Sequence of chain 1.A:
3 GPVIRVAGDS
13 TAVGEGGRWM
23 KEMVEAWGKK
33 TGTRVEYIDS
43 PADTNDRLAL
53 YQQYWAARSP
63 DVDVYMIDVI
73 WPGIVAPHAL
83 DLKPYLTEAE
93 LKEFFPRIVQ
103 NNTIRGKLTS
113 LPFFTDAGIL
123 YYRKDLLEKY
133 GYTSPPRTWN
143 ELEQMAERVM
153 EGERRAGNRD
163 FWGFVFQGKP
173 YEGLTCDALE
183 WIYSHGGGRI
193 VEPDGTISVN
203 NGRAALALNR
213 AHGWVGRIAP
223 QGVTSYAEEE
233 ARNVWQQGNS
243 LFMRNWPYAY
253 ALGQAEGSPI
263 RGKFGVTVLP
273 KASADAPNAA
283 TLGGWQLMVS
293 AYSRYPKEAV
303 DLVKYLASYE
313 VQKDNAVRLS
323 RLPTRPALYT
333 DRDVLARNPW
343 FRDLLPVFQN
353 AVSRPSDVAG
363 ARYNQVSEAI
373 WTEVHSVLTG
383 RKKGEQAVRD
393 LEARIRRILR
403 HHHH

A protein and the small-molecule ligand that binds it are described below.
Small molecule (SMILES): OC[C@H]1O[C@H](O)[C@H](O)[C@@H](O)[C@@H]1O

Binding-site contacts:
Ligand atom O2 contacts residue TRP287 of chain 1.A at 3.1 Å (h-bond).
Ligand atom O4 contacts residue THR46 of chain 1.A at 3.6 Å.
Ligand atom O6 contacts residue GLU230 of chain 1.A at 2.7 Å (salt-bridge).
Ligand atom C2 contacts residue TRP248 of chain 1.A at 3.8 Å (hydrophobic).
Ligand atom C4 contacts residue TRP248 of chain 1.A at 4.0 Å (hydrophobic).
Ligand atom O2 contacts residue ASP118 of chain 1.A at 2.7 Å (salt-bridge).
Ligand atom C6 contacts residue GLY175 of chain 1.A at 3.7 Å.
Ligand atom C4 contacts residue ARG356 of chain 1.A at 3.6 Å.
Ligand atom O4 contacts residue GLU174 of chain 1.A at 3.7 Å.
Ligand atom O1 contacts residue TRP287 of chain 1.A at 3.1 Å (h-bond).
Ligand atom C5 contacts residue THR46 of chain 1.A at 4.0 Å.
Ligand atom C2 contacts residue TRP287 of chain 1.A at 3.8 Å (hydrophobic).
Ligand atom O3 contacts residue ASP70 of chain 1.A at 2.6 Å (salt-bridge).
Ligand atom C1 contacts residue ASP118 of chain 1.A at 3.8 Å.
Ligand atom O2 contacts residue GLY285 of chain 1.A at 3.9 Å.
Ligand atom O4 contacts residue ARG356 of chain 1.A at 2.8 Å (salt-bridge).
Ligand atom O5 contacts residue GLU230 of chain 1.A at 3.4 Å (salt-bridge).
Ligand atom C4 contacts residue ASP70 of chain 1.A at 3.6 Å.
Ligand atom C3 contacts residue ASP70 of chain 1.A at 3.3 Å.
Ligand atom O4 contacts residue ASP70 of chain 1.A at 2.7 Å (salt-bridge).
Ligand atom O3 contacts residue GLY285 of chain 1.A at 3.2 Å.
Ligand atom C3 contacts residue ARG356 of chain 1.A at 3.9 Å.
Ligand atom C1 contacts residue TRP248 of chain 1.A at 3.6 Å (hydrophobic).
Ligand atom O3 contacts residue VAL71 of chain 1.A at 3.9 Å.
Ligand atom O2 contacts residue EDO1 of chain 1.E at 4.0 Å.
Ligand atom C3 contacts residue TRP287 of chain 1.A at 3.8 Å (hydrophobic).
Ligand atom O5 contacts residue TRP248 of chain 1.A at 3.2 Å (h-bond).
Ligand atom C1 contacts residue TRP287 of chain 1.A at 4.0 Å (hydrophobic).
Ligand atom O1 contacts residue EDO1 of chain 1.E at 3.8 Å.
Ligand atom C6 contacts residue THR46 of chain 1.A at 3.9 Å.
Ligand atom C2 contacts residue GLY286 of chain 1.A at 3.9 Å.
Ligand atom O3 contacts residue GLY286 of chain 1.A at 3.2 Å (h-bond).
Ligand atom O2 contacts residue GLY286 of chain 1.A at 3.0 Å (h-bond).
Ligand atom O3 contacts residue ARG356 of chain 1.A at 3.0 Å (salt-bridge).
Ligand atom C6 contacts residue GLU230 of chain 1.A at 3.5 Å.
Ligand atom O6 contacts residue GLY175 of chain 1.A at 3.4 Å.
Ligand atom C2 contacts residue ASP118 of chain 1.A at 3.5 Å.
Ligand atom C1 contacts residue EDO1 of chain 1.E at 3.7 Å.
Ligand atom O6 contacts residue TYR173 of chain 1.A at 3.5 Å.
Ligand atom C6 contacts residue CYS178 of chain 1.A at 4.0 Å (hydrophobic).